Sequence of chain 51.M:
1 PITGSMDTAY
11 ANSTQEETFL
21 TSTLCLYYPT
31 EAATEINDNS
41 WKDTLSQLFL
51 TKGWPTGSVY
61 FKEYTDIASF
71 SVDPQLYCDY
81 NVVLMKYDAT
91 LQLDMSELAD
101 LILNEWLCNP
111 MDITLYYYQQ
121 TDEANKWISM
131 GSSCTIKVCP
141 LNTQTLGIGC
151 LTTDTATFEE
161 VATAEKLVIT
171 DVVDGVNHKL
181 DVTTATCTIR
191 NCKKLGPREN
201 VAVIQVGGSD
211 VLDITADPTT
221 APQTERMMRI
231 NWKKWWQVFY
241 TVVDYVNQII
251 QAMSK

Binding-site contacts:
Ligand atom C2 contacts residue ASN12 of chain 51.M at 3.3 Å.
Ligand atom N2 contacts residue ASN12 of chain 51.M at 3.8 Å.
Ligand atom O7 contacts residue ASN12 of chain 51.M at 3.6 Å.
Ligand atom C1 contacts residue ASN12 of chain 51.M at 2.2 Å.
Ligand atom C5 contacts residue ASN12 of chain 51.M at 4.2 Å.
Ligand atom C7 contacts residue ASN12 of chain 51.M at 3.9 Å.
Ligand atom O5 contacts residue ASN12 of chain 51.M at 2.8 Å (h-bond).

A protein and the small-molecule ligand that binds it are described below.
Small molecule (SMILES): CC(=O)N[C@H]1[C@H](O[C@H]2[C@H](O)[C@@H](NC(C)=O)CO[C@@H]2CO)O[C@H](CO)[C@@H](O)[C@@H]1O